Binding-site contacts:
Ligand atom C8 contacts residue LYS90 of chain 1.A at 4.5 Å.
Ligand atom C8 contacts residue GLY54 of chain 1.A at 3.5 Å.
Ligand atom C4 contacts residue ASN89 of chain 1.A at 4.2 Å.
Ligand atom C3 contacts residue ASN89 of chain 1.A at 3.8 Å.
Ligand atom O5 contacts residue ARG202 of chain 1.A at 3.5 Å (salt-bridge).
Ligand atom O7 contacts residue SER56 of chain 1.A at 3.4 Å.
Ligand atom C1 contacts residue ARG202 of chain 1.A at 4.2 Å.
Ligand atom C5 contacts residue ARG202 of chain 1.A at 4.5 Å.
Ligand atom O7 contacts residue ASN89 of chain 1.A at 4.5 Å.
Ligand atom C1 contacts residue ASN89 of chain 1.A at 1.4 Å.
Ligand atom C7 contacts residue ASN89 of chain 1.A at 3.9 Å.
Ligand atom N2 contacts residue SER56 of chain 1.A at 4.4 Å.
Ligand atom C5 contacts residue ASN89 of chain 1.A at 3.6 Å.
Ligand atom C6 contacts residue ARG202 of chain 1.A at 4.3 Å.
Ligand atom C7 contacts residue SER56 of chain 1.A at 3.7 Å.
Ligand atom N2 contacts residue ASN89 of chain 1.A at 2.9 Å (h-bond).
Ligand atom C2 contacts residue ASN89 of chain 1.A at 2.5 Å.
Ligand atom O6 contacts residue ARG202 of chain 1.A at 3.7 Å.
Ligand atom O5 contacts residue ASN89 of chain 1.A at 2.3 Å (h-bond).
Ligand atom N2 contacts residue SER55 of chain 1.A at 4.0 Å.
Ligand atom C8 contacts residue SER56 of chain 1.A at 3.8 Å.
Ligand atom C8 contacts residue SER55 of chain 1.A at 3.4 Å.
Ligand atom C7 contacts residue SER55 of chain 1.A at 4.0 Å.
Ligand atom C8 contacts residue ASN89 of chain 1.A at 4.2 Å.

Sequence of chain 1.A:
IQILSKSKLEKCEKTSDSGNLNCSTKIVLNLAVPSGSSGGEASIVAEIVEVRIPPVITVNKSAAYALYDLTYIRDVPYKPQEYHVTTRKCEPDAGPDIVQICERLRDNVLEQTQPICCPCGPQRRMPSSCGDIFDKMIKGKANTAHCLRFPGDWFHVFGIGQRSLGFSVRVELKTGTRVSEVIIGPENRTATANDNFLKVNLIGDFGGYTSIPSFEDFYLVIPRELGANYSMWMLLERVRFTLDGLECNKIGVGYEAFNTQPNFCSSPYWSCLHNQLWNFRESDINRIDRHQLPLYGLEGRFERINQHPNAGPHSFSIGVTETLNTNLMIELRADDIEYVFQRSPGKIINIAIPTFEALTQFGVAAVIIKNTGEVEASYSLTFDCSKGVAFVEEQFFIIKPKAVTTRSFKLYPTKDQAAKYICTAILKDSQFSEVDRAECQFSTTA

A small-molecule ligand and the protein it binds are described below.
Small molecule (SMILES): CC(=O)N[C@@H]1[C@@H](O)[C@H](O)[C@@H](CO)O[C@H]1O